The small molecule below binds the protein below.
Small molecule (SMILES): N[C@@H](CCC(=O)O)C(=O)O

Binding-site contacts:
Ligand atom CD contacts residue TRP223 of chain 1.D at 3.7 Å (hydrophobic).
Ligand atom OXT contacts residue NA1 of chain 1.Z at 2.9 Å (h-bond).
Ligand atom N contacts residue ASP191 of chain 1.D at 4.0 Å.
Ligand atom OE2 contacts residue TRP223 of chain 1.D at 3.0 Å (h-bond).
Ligand atom N contacts residue ASP189 of chain 1.D at 3.6 Å (salt-bridge).
Ligand atom N contacts residue ASP216 of chain 1.D at 2.7 Å (salt-bridge).
Ligand atom OXT contacts residue EDO1 of chain 1.AA at 3.8 Å.
Ligand atom CB contacts residue PHE130 of chain 1.D at 4.1 Å (hydrophobic).
Ligand atom CA contacts residue GLU217 of chain 1.D at 3.6 Å.
Ligand atom C contacts residue GLU217 of chain 1.D at 3.6 Å.
Ligand atom CA contacts residue ASP216 of chain 1.D at 3.7 Å.
Ligand atom OE2 contacts residue LYS222 of chain 1.D at 3.8 Å.
Ligand atom OXT contacts residue ASP216 of chain 1.D at 3.4 Å (salt-bridge).
Ligand atom CB contacts residue GLU217 of chain 1.D at 4.1 Å.
Ligand atom OXT contacts residue GLU217 of chain 1.D at 3.1 Å (salt-bridge).
Ligand atom N contacts residue GLU217 of chain 1.D at 2.7 Å (salt-bridge).
Ligand atom C contacts residue NA1 of chain 1.Z at 4.0 Å.
Ligand atom CD contacts residue PHE130 of chain 1.D at 3.9 Å (hydrophobic).
Ligand atom CG contacts residue TRP223 of chain 1.D at 4.0 Å (hydrophobic).
Ligand atom OE1 contacts residue PHE130 of chain 1.D at 3.3 Å.
Ligand atom C contacts residue ASP216 of chain 1.D at 4.0 Å.
Ligand atom N contacts residue NA1 of chain 1.Z at 4.0 Å.
Ligand atom CG contacts residue GLU217 of chain 1.D at 3.5 Å.

Sequence of chain 1.D:
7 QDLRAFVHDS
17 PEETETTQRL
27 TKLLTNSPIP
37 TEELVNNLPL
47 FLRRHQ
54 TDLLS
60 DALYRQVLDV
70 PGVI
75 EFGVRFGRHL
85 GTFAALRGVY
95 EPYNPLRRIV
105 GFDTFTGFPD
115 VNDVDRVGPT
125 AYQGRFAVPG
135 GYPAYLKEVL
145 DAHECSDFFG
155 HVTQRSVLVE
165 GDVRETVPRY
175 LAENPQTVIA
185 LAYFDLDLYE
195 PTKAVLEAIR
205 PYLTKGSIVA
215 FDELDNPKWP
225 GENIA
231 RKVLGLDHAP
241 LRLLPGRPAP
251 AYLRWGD